Sequence of chain 1.A:
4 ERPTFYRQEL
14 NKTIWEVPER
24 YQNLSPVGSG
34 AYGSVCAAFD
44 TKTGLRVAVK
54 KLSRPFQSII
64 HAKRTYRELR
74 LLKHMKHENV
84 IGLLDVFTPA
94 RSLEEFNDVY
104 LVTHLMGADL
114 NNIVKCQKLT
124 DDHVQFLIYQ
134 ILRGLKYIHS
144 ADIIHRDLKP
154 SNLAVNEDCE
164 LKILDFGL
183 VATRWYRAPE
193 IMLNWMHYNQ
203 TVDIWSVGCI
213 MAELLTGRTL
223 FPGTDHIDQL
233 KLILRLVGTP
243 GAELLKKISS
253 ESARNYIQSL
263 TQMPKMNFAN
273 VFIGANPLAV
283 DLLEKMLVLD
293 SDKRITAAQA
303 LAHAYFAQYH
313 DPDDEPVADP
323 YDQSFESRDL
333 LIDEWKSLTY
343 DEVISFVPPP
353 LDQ

A small-molecule ligand and the protein it binds are described below.
Small molecule (SMILES): Fc1ccc(-c2c[nH]nc2-c2ccnc(F)c2)cc1

Binding-site contacts:
Ligand atom C6 contacts residue TRP197 of chain 1.A at 3.4 Å (hydrophobic).
Ligand atom C5 contacts residue TRP197 of chain 1.A at 3.7 Å (hydrophobic).
Ligand atom C13 contacts residue GLU192 of chain 1.A at 3.8 Å.
Ligand atom F18 contacts residue LEU232 of chain 1.A at 4.0 Å.
Ligand atom N15 contacts residue LEU291 of chain 1.A at 3.4 Å (h-bond).
Ligand atom C4 contacts residue PRO242 of chain 1.A at 3.6 Å (hydrophobic).
Ligand atom C7 contacts residue TRP197 of chain 1.A at 3.9 Å (hydrophobic).
Ligand atom N16 contacts residue ILE250 of chain 1.A at 3.8 Å.
Ligand atom C2 contacts residue ILE250 of chain 1.A at 3.9 Å (hydrophobic).
Ligand atom C14 contacts residue GLU192 of chain 1.A at 3.8 Å.
Ligand atom C4 contacts residue LEU195 of chain 1.A at 3.8 Å (hydrophobic).
Ligand atom N17 contacts residue TRP197 of chain 1.A at 3.6 Å.
Ligand atom C12 contacts residue TRP197 of chain 1.A at 3.5 Å (hydrophobic).
Ligand atom C14 contacts residue LEU246 of chain 1.A at 3.7 Å (hydrophobic).
Ligand atom C1 contacts residue LEU291 of chain 1.A at 4.0 Å (hydrophobic).
Ligand atom C8 contacts residue LEU291 of chain 1.A at 3.1 Å (hydrophobic).
Ligand atom N17 contacts residue LEU246 of chain 1.A at 3.9 Å.
Ligand atom N17 contacts residue SER293 of chain 1.A at 3.7 Å.
Ligand atom C3 contacts residue PRO191 of chain 1.A at 3.8 Å (hydrophobic).
Ligand atom N15 contacts residue ASP292 of chain 1.A at 3.9 Å.
Ligand atom N16 contacts residue TRP197 of chain 1.A at 3.5 Å (h-bond).
Ligand atom N16 contacts residue LYS249 of chain 1.A at 3.3 Å (salt-bridge).
Ligand atom N15 contacts residue GLU192 of chain 1.A at 3.9 Å.
Ligand atom N15 contacts residue SER293 of chain 1.A at 3.1 Å (h-bond).
Ligand atom C10 contacts residue ILE259 of chain 1.A at 3.7 Å (hydrophobic).
Ligand atom C4 contacts residue ILE259 of chain 1.A at 3.6 Å (hydrophobic).
Ligand atom C1 contacts residue GLU192 of chain 1.A at 3.6 Å.
Ligand atom C1 contacts residue PRO191 of chain 1.A at 3.8 Å (hydrophobic).
Ligand atom F19 contacts residue LEU195 of chain 1.A at 3.7 Å.
Ligand atom C8 contacts residue GLU192 of chain 1.A at 3.7 Å.
Ligand atom C2 contacts residue LEU246 of chain 1.A at 3.7 Å (hydrophobic).
Ligand atom C10 contacts residue LEU195 of chain 1.A at 3.8 Å (hydrophobic).
Ligand atom N17 contacts residue GLU192 of chain 1.A at 3.9 Å.
Ligand atom C4 contacts residue ILE250 of chain 1.A at 3.7 Å (hydrophobic).
Ligand atom C6 contacts residue LYS249 of chain 1.A at 3.0 Å.
Ligand atom C11 contacts residue TRP197 of chain 1.A at 3.7 Å (hydrophobic).
Ligand atom F18 contacts residue PRO242 of chain 1.A at 4.0 Å.
Ligand atom F19 contacts residue TRP197 of chain 1.A at 3.7 Å.
Ligand atom F18 contacts residue ILE259 of chain 1.A at 3.1 Å.
Ligand atom C13 contacts residue LEU246 of chain 1.A at 3.8 Å (hydrophobic).